The small molecule below binds the protein below.
Small molecule (SMILES): OC[C@H]1O[C@@H](O)[C@@H](O)[C@@H](O)[C@@H]1O

Sequence of chain 48.D:
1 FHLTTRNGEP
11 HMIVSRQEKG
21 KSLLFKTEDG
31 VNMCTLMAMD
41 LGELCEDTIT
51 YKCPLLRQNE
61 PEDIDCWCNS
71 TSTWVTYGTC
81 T

Binding-site contacts:
Ligand atom O3 contacts residue BMA1 of chain 48.V at 1.1 Å.
Ligand atom O2 contacts residue HIS2 of chain 48.D at 3.4 Å (h-bond).
Ligand atom C5 contacts residue NAG1 of chain 48.T at 3.8 Å.
Ligand atom C2 contacts residue BMA1 of chain 48.V at 3.2 Å.
Ligand atom O2 contacts residue NAG1 of chain 48.T at 3.4 Å (h-bond).
Ligand atom O2 contacts residue BMA1 of chain 48.V at 3.0 Å (h-bond).
Ligand atom C3 contacts residue NAG1 of chain 48.T at 4.1 Å.
Ligand atom C2 contacts residue NAG1 of chain 48.T at 2.9 Å.
Ligand atom C2 contacts residue HIS2 of chain 48.D at 4.5 Å.
Ligand atom O6 contacts residue NAG1 of chain 48.T at 4.5 Å.
Ligand atom C1 contacts residue NAG1 of chain 48.T at 1.7 Å.
Ligand atom C4 contacts residue BMA1 of chain 48.V at 3.6 Å.
Ligand atom C3 contacts residue BMA1 of chain 48.V at 2.5 Å.
Ligand atom O5 contacts residue NAG1 of chain 48.T at 2.5 Å (h-bond).
Ligand atom O4 contacts residue BMA1 of chain 48.V at 4.0 Å.